Binding-site contacts:
Ligand atom C6 contacts residue ASN53 of chain 1.B at 4.5 Å.
Ligand atom C5 contacts residue ASN53 of chain 1.B at 3.2 Å.
Ligand atom O3 contacts residue ASN53 of chain 1.B at 4.2 Å.
Ligand atom N2 contacts residue ASN53 of chain 1.B at 2.7 Å (h-bond).
Ligand atom C1 contacts residue ASN53 of chain 1.B at 1.4 Å.
Ligand atom C4 contacts residue ASN53 of chain 1.B at 3.7 Å.
Ligand atom O5 contacts residue ASN53 of chain 1.B at 2.5 Å (h-bond).
Ligand atom C3 contacts residue LEU46 of chain 1.B at 4.4 Å (hydrophobic).
Ligand atom C3 contacts residue ASN53 of chain 1.B at 3.0 Å.
Ligand atom C5 contacts residue LEU46 of chain 1.B at 4.0 Å (hydrophobic).
Ligand atom O4 contacts residue LEU46 of chain 1.B at 3.9 Å.
Ligand atom C4 contacts residue LEU46 of chain 1.B at 4.3 Å (hydrophobic).
Ligand atom C7 contacts residue ASN53 of chain 1.B at 3.8 Å.
Ligand atom O6 contacts residue LEU46 of chain 1.B at 4.1 Å.
Ligand atom C2 contacts residue ASN53 of chain 1.B at 2.4 Å.

Sequence of chain 1.B:
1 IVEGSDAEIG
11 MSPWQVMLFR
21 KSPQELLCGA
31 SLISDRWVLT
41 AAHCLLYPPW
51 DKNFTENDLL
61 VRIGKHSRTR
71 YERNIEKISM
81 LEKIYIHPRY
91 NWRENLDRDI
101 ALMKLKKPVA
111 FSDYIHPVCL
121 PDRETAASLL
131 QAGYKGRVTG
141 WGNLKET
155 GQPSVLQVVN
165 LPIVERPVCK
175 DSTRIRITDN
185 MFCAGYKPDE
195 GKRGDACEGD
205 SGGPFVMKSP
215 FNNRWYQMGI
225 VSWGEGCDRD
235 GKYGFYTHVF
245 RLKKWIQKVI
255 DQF

A protein and the small-molecule ligand that binds it are described below.
Small molecule (SMILES): CC(=O)N[C@@H]1[C@@H](O)[C@H](O)[C@@H](CO)O[C@H]1O